Sequence of chain 14.A:
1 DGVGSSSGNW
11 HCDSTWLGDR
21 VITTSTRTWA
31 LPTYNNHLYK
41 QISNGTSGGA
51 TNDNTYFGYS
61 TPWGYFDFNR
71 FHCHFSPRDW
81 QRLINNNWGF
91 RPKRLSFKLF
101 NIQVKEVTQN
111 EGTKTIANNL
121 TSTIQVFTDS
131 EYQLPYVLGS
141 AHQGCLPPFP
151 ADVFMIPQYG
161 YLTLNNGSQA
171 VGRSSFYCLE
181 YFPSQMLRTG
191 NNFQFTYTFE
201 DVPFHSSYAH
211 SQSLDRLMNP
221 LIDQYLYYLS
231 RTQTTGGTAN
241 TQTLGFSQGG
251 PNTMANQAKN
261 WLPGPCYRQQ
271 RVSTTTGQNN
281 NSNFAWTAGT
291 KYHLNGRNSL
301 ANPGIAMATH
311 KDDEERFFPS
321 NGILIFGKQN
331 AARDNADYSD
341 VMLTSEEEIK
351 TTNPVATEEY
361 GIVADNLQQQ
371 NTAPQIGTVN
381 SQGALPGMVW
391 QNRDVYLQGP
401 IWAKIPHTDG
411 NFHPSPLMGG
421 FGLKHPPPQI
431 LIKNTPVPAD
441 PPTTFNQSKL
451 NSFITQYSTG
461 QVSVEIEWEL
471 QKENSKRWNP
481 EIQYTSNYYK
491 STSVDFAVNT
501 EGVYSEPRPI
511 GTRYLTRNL

Binding-site contacts:
Ligand atom C6 contacts residue VAL202 of chain 29.A at 4.2 Å (hydrophobic).
Ligand atom N3 contacts residue PRO414 of chain 29.A at 4.2 Å.
Ligand atom C5 contacts residue SER415 of chain 29.A at 4.1 Å.
Ligand atom N1 contacts residue VAL202 of chain 29.A at 3.6 Å.
Ligand atom C4 contacts residue ASP201 of chain 29.A at 3.7 Å.
Ligand atom C2 contacts residue GLY422 of chain 29.A at 3.3 Å.
Ligand atom C2' contacts residue PRO414 of chain 29.A at 3.8 Å (hydrophobic).
Ligand atom N7 contacts residue ASN392 of chain 29.A at 4.2 Å.
Ligand atom C4 contacts residue PRO203 of chain 29.A at 4.1 Å (hydrophobic).
Ligand atom N1 contacts residue GLY422 of chain 29.A at 3.0 Å (h-bond).
Ligand atom OP2 contacts residue ASP409 of chain 14.A at 3.2 Å (salt-bridge).
Ligand atom N4 contacts residue ASP201 of chain 29.A at 2.5 Å.
Ligand atom C2' contacts residue PRO203 of chain 29.A at 3.3 Å (hydrophobic).
Ligand atom N6 contacts residue GLY420 of chain 29.A at 3.7 Å.
Ligand atom C5 contacts residue PRO203 of chain 29.A at 4.0 Å (hydrophobic).
Ligand atom N3 contacts residue ASP201 of chain 29.A at 4.1 Å.
Ligand atom N7 contacts residue PRO203 of chain 29.A at 4.2 Å.
Ligand atom N7 contacts residue HIS413 of chain 29.A at 4.1 Å.
Ligand atom N7 contacts residue SER415 of chain 29.A at 4.0 Å.
Ligand atom C4 contacts residue PRO203 of chain 29.A at 4.2 Å (hydrophobic).
Ligand atom C6 contacts residue PRO203 of chain 29.A at 4.0 Å (hydrophobic).
Ligand atom N1 contacts residue PRO203 of chain 29.A at 3.8 Å.
Ligand atom C5 contacts residue PRO203 of chain 29.A at 3.9 Å (hydrophobic).
Ligand atom C5 contacts residue VAL202 of chain 29.A at 3.6 Å (hydrophobic).
Ligand atom N4 contacts residue VAL202 of chain 29.A at 2.9 Å (h-bond).
Ligand atom N6 contacts residue PHE421 of chain 29.A at 3.9 Å.
Ligand atom C5 contacts residue ARG91 of chain 29.A at 4.1 Å.
Ligand atom C2 contacts residue PRO203 of chain 29.A at 3.9 Å (hydrophobic).
Ligand atom N6 contacts residue GLY422 of chain 29.A at 3.4 Å (h-bond).
Ligand atom C6 contacts residue GLY422 of chain 29.A at 3.8 Å.
Ligand atom C1' contacts residue PRO203 of chain 29.A at 4.1 Å (hydrophobic).
Ligand atom N6 contacts residue SER415 of chain 29.A at 3.6 Å.
Ligand atom C8 contacts residue HIS413 of chain 29.A at 3.8 Å.
Ligand atom C2' contacts residue HIS413 of chain 29.A at 3.8 Å.
Ligand atom C6 contacts residue PRO203 of chain 29.A at 4.0 Å (hydrophobic).
Ligand atom C2 contacts residue VAL202 of chain 29.A at 4.2 Å (hydrophobic).
Ligand atom N1 contacts residue PRO203 of chain 29.A at 4.1 Å.
Ligand atom C5 contacts residue ASP201 of chain 29.A at 4.1 Å.
Ligand atom C4 contacts residue VAL202 of chain 29.A at 3.7 Å (hydrophobic).
Ligand atom C6 contacts residue SER415 of chain 29.A at 4.1 Å.

Sequence of chain 29.A:
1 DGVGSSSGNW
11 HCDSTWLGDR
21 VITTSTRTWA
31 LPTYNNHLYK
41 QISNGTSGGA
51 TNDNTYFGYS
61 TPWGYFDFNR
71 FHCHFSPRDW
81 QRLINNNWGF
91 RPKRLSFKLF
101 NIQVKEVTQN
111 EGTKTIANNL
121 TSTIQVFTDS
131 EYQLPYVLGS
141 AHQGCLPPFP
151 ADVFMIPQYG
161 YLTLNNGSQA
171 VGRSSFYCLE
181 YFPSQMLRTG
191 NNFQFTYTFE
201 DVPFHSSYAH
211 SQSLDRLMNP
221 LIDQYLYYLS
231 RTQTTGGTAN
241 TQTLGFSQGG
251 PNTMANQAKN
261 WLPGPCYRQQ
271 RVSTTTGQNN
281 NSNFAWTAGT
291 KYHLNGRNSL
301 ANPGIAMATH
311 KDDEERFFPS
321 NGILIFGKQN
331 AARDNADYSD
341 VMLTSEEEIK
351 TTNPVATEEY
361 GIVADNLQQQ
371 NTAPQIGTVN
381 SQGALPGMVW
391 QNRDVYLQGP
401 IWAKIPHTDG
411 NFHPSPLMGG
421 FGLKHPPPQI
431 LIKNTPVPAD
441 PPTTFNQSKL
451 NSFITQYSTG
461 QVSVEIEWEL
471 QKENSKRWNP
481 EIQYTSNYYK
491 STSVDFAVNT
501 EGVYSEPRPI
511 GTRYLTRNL

A protein and the small-molecule ligand that binds it are described below.
Small molecule (SMILES): Nc1ccn([C@H]2C[C@H](O[P](=O)(O)OC[C@H]3O[C@@H](n4cnc5c(N)ncnc54)C[C@@H]3O)[C@@H](COP(=O)(O)O)O2)c(=O)n1